Sequence of chain 1.C:
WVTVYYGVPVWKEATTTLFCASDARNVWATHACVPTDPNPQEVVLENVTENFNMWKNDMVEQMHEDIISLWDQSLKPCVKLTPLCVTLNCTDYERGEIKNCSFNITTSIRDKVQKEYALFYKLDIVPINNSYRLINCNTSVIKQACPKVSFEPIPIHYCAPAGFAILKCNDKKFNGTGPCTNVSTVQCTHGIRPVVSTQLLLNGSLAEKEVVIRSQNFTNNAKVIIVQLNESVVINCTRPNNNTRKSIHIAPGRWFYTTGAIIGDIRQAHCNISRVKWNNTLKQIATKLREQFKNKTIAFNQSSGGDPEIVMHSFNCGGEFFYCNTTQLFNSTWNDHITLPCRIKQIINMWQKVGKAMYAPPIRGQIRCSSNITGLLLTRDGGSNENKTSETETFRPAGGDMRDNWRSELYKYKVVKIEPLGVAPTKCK

The protein below binds the small molecule below.
Small molecule (SMILES): CC(=O)N[C@@H]1[C@@H](O)[C@H](O)[C@@H](CO)O[C@H]1O

Binding-site contacts:
Ligand atom O7 contacts residue PHE212 of chain 1.C at 3.4 Å.
Ligand atom C8 contacts residue LYS210 of chain 1.C at 4.0 Å.
Ligand atom O7 contacts residue ASN213 of chain 1.C at 4.3 Å.
Ligand atom C5 contacts residue ASN213 of chain 1.C at 3.7 Å.
Ligand atom C7 contacts residue PHE212 of chain 1.C at 4.1 Å (hydrophobic).
Ligand atom N2 contacts residue ASN213 of chain 1.C at 2.8 Å (h-bond).
Ligand atom C7 contacts residue ASN213 of chain 1.C at 3.9 Å.
Ligand atom C4 contacts residue THR215 of chain 1.C at 4.2 Å.
Ligand atom C8 contacts residue PHE212 of chain 1.C at 3.8 Å (hydrophobic).
Ligand atom O5 contacts residue THR215 of chain 1.C at 3.5 Å.
Ligand atom C1 contacts residue THR215 of chain 1.C at 4.4 Å.
Ligand atom C4 contacts residue ASN213 of chain 1.C at 4.2 Å.
Ligand atom N2 contacts residue LYS211 of chain 1.C at 4.5 Å.
Ligand atom C6 contacts residue THR215 of chain 1.C at 4.1 Å.
Ligand atom C2 contacts residue ASN213 of chain 1.C at 2.5 Å.
Ligand atom C8 contacts residue LYS211 of chain 1.C at 3.3 Å.
Ligand atom C2 contacts residue THR215 of chain 1.C at 4.3 Å.
Ligand atom O5 contacts residue ASN213 of chain 1.C at 2.4 Å (h-bond).
Ligand atom C3 contacts residue ASN213 of chain 1.C at 3.8 Å.
Ligand atom C1 contacts residue ASN213 of chain 1.C at 1.5 Å.
Ligand atom C7 contacts residue LYS211 of chain 1.C at 4.2 Å.
Ligand atom C5 contacts residue THR215 of chain 1.C at 4.4 Å.